A small-molecule ligand and the protein it binds are described below.
Small molecule (SMILES): CCCC(=O)O

Binding-site contacts:
Ligand atom O2 contacts residue SER34 of chain 1.A at 2.8 Å (h-bond).
Ligand atom C3 contacts residue LEU139 of chain 1.A at 3.6 Å (hydrophobic).
Ligand atom C1 contacts residue LEU139 of chain 1.A at 3.7 Å (hydrophobic).
Ligand atom C4 contacts residue ALA103 of chain 1.A at 3.3 Å (hydrophobic).
Ligand atom C4 contacts residue HIS252 of chain 1.A at 3.7 Å.
Ligand atom O2 contacts residue GLY33 of chain 1.A at 3.8 Å.
Ligand atom O1 contacts residue SER34 of chain 1.A at 4.3 Å.
Ligand atom C2 contacts residue LEU139 of chain 1.A at 4.3 Å (hydrophobic).
Ligand atom C1 contacts residue TRP143 of chain 1.A at 3.7 Å (hydrophobic).
Ligand atom C3 contacts residue TRP143 of chain 1.A at 4.3 Å (hydrophobic).
Ligand atom C2 contacts residue ALA103 of chain 1.A at 4.1 Å (hydrophobic).
Ligand atom C3 contacts residue ALA103 of chain 1.A at 4.2 Å (hydrophobic).
Ligand atom O1 contacts residue VAL226 of chain 1.A at 4.3 Å.
Ligand atom C3 contacts residue VAL226 of chain 1.A at 4.1 Å (hydrophobic).
Ligand atom C4 contacts residue SER34 of chain 1.A at 3.4 Å.
Ligand atom C1 contacts residue PHE133 of chain 1.A at 4.2 Å (hydrophobic).
Ligand atom O2 contacts residue PHE104 of chain 1.A at 3.1 Å (h-bond).
Ligand atom O1 contacts residue ALA103 of chain 1.A at 3.2 Å.
Ligand atom O1 contacts residue PHE159 of chain 1.A at 4.3 Å.
Ligand atom C2 contacts residue PHE104 of chain 1.A at 3.7 Å (hydrophobic).
Ligand atom C3 contacts residue HIS252 of chain 1.A at 4.3 Å.
Ligand atom C2 contacts residue SER34 of chain 1.A at 4.0 Å.
Ligand atom C1 contacts residue VAL227 of chain 1.A at 4.2 Å (hydrophobic).
Ligand atom C2 contacts residue TRP143 of chain 1.A at 4.0 Å (hydrophobic).
Ligand atom C3 contacts residue PHE104 of chain 1.A at 4.5 Å (hydrophobic).
Ligand atom C3 contacts residue SER34 of chain 1.A at 3.7 Å.
Ligand atom O2 contacts residue ALA103 of chain 1.A at 3.3 Å.
Ligand atom C4 contacts residue PHE104 of chain 1.A at 3.9 Å (hydrophobic).
Ligand atom C1 contacts residue ALA129 of chain 1.A at 4.4 Å (hydrophobic).
Ligand atom O1 contacts residue HIS252 of chain 1.A at 2.7 Å (h-bond).

Sequence of chain 1.A:
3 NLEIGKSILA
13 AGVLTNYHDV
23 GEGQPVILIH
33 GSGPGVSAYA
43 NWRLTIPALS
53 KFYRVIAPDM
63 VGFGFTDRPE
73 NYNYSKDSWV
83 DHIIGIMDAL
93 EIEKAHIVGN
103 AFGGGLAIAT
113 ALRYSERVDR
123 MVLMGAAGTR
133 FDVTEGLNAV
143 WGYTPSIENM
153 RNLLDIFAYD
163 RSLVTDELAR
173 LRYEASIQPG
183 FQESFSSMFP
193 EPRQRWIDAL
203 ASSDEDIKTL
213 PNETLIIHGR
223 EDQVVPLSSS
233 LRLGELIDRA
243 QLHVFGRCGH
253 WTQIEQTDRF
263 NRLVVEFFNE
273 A